This protein binds this small molecule.
Small molecule (SMILES): CC(=O)N[C@H]1[C@H](O[C@H]2[C@H](O)[C@@H](NC(C)=O)CO[C@@H]2CO)O[C@H](CO)[C@@H](O)[C@@H]1O

Sequence of chain 1.B:
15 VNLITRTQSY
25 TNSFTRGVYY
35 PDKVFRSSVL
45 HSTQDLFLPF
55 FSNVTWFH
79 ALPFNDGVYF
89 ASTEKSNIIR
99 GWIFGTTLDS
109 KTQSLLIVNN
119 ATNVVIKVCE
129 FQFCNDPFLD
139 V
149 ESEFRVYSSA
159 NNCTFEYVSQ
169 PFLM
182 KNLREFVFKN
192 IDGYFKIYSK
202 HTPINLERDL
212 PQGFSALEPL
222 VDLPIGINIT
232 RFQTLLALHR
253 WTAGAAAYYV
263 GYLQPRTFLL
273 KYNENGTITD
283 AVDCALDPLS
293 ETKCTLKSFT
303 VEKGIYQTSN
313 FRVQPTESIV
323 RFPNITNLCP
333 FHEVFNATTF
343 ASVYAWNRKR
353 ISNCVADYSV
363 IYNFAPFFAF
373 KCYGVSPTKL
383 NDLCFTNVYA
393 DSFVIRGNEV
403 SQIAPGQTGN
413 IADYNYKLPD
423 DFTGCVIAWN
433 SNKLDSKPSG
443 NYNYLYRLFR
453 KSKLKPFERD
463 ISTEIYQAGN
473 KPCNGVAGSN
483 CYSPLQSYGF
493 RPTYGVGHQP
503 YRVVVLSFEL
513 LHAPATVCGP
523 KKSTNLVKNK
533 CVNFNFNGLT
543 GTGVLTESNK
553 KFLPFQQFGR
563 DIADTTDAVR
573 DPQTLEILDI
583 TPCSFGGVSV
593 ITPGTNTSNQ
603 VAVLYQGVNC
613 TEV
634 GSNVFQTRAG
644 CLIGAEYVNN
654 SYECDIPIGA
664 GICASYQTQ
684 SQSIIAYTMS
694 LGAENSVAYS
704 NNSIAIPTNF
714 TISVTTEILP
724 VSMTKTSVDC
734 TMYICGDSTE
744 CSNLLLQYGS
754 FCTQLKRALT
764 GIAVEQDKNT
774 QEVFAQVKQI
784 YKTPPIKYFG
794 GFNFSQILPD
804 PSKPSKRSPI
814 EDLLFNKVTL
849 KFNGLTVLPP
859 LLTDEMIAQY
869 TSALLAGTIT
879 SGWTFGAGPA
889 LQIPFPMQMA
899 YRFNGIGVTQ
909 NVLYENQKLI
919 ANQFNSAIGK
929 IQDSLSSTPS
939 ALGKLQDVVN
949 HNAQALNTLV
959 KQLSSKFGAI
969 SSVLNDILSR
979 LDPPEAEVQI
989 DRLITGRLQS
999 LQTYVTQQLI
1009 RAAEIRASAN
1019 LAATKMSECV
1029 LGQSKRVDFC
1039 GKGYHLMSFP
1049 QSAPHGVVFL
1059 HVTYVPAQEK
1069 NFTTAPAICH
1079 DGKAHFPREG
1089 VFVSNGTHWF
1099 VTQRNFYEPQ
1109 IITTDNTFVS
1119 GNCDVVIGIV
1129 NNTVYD

Binding-site contacts:
Ligand atom C5 contacts residue ASN712 of chain 1.B at 3.7 Å.
Ligand atom O7 contacts residue ASN712 of chain 1.B at 3.6 Å (h-bond).
Ligand atom C7 contacts residue LEU917 of chain 1.B at 3.7 Å (hydrophobic).
Ligand atom C5 contacts residue GLN921 of chain 1.B at 4.2 Å.
Ligand atom C6 contacts residue GLN921 of chain 1.B at 4.1 Å.
Ligand atom O4 contacts residue LEU917 of chain 1.B at 3.9 Å.
Ligand atom O5 contacts residue GLN1066 of chain 1.B at 4.4 Å.
Ligand atom O7 contacts residue GLN1066 of chain 1.B at 3.5 Å (h-bond).
Ligand atom C2 contacts residue ASN712 of chain 1.B at 2.4 Å.
Ligand atom C1 contacts residue ASN712 of chain 1.B at 1.4 Å.
Ligand atom N2 contacts residue ASN712 of chain 1.B at 2.8 Å (h-bond).
Ligand atom C4 contacts residue ASN712 of chain 1.B at 4.2 Å.
Ligand atom O5 contacts residue ASN712 of chain 1.B at 2.4 Å (h-bond).
Ligand atom C7 contacts residue ASN712 of chain 1.B at 3.4 Å.
Ligand atom C8 contacts residue LEU917 of chain 1.B at 3.9 Å (hydrophobic).
Ligand atom C8 contacts residue ASN712 of chain 1.B at 4.4 Å.
Ligand atom C3 contacts residue ASN712 of chain 1.B at 3.7 Å.
Ligand atom C7 contacts residue GLN1066 of chain 1.B at 4.2 Å.
Ligand atom N2 contacts residue LEU917 of chain 1.B at 4.5 Å.
Ligand atom O7 contacts residue LEU917 of chain 1.B at 3.5 Å.
Ligand atom C5 contacts residue LEU917 of chain 1.B at 4.2 Å (hydrophobic).